This small molecule binds to this protein.
Small molecule (SMILES): CC(=O)N[C@@H]1[C@@H](O)[C@H](O)[C@@H](CO)O[C@H]1O

Binding-site contacts:
Ligand atom C8 contacts residue ASN440 of chain 1.C at 4.2 Å.
Ligand atom C3 contacts residue ASN440 of chain 1.C at 3.8 Å.
Ligand atom O6 contacts residue ASP441 of chain 1.C at 4.4 Å.
Ligand atom C7 contacts residue ASN440 of chain 1.C at 3.9 Å.
Ligand atom C8 contacts residue HIS449 of chain 1.C at 3.5 Å.
Ligand atom N2 contacts residue HIS449 of chain 1.C at 4.4 Å.
Ligand atom O5 contacts residue ASP441 of chain 1.C at 4.3 Å.
Ligand atom O5 contacts residue ASN440 of chain 1.C at 2.4 Å (h-bond).
Ligand atom C4 contacts residue ASN440 of chain 1.C at 4.3 Å.
Ligand atom C1 contacts residue ASN440 of chain 1.C at 1.4 Å.
Ligand atom C2 contacts residue ASN440 of chain 1.C at 2.5 Å.
Ligand atom C7 contacts residue HIS449 of chain 1.C at 3.7 Å.
Ligand atom C5 contacts residue ASN440 of chain 1.C at 3.7 Å.
Ligand atom O7 contacts residue HIS449 of chain 1.C at 3.7 Å.
Ligand atom N2 contacts residue ASN440 of chain 1.C at 2.8 Å (h-bond).

Sequence of chain 1.C:
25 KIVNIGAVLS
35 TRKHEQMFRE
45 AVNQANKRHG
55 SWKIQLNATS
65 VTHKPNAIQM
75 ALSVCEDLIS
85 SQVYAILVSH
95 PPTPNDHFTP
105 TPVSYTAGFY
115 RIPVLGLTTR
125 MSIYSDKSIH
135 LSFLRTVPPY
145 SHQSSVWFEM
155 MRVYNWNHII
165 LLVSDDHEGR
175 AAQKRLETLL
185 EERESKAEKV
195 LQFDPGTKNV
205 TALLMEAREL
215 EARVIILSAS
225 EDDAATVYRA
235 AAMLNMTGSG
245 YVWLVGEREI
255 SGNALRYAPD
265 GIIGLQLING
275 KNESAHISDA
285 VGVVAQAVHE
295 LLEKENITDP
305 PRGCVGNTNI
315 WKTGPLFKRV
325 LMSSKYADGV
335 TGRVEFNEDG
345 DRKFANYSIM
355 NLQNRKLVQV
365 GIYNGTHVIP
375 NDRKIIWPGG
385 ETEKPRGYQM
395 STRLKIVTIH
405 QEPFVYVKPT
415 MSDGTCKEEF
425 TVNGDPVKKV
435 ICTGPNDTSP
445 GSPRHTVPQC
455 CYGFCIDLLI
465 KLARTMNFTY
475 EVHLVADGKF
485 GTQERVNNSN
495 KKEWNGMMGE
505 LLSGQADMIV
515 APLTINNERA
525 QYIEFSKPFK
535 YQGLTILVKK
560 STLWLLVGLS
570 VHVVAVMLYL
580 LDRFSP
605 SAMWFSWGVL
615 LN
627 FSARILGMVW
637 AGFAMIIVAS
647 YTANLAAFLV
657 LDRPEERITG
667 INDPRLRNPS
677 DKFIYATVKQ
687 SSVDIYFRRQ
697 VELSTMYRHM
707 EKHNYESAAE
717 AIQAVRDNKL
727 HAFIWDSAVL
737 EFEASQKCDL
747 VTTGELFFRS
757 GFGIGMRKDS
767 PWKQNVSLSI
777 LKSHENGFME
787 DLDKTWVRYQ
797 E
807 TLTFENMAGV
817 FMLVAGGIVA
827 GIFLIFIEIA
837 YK